Binding-site contacts:
Ligand atom C2 contacts residue ASN53 of chain 3.B at 4.4 Å.
Ligand atom O6 contacts residue GLU104 of chain 3.A at 2.7 Å (salt-bridge).
Ligand atom C1 contacts residue SER32 of chain 3.B at 4.4 Å.
Ligand atom N2 contacts residue GLU245 of chain 3.C at 4.2 Å.
Ligand atom C3 contacts residue SER32 of chain 3.B at 4.0 Å.
Ligand atom C5 contacts residue SER32 of chain 3.B at 3.7 Å.
Ligand atom O5 contacts residue ASN246 of chain 3.C at 2.4 Å (h-bond).
Ligand atom C8 contacts residue GLY30 of chain 3.B at 4.3 Å.
Ligand atom O3 contacts residue ASN53 of chain 3.B at 3.9 Å.
Ligand atom C7 contacts residue SER51 of chain 3.B at 4.1 Å.
Ligand atom O5 contacts residue GLU104 of chain 3.A at 4.4 Å.
Ligand atom C3 contacts residue ASN246 of chain 3.C at 3.8 Å.
Ligand atom N2 contacts residue SER32 of chain 3.B at 4.3 Å.
Ligand atom N2 contacts residue ASN246 of chain 3.C at 2.9 Å (h-bond).
Ligand atom O4 contacts residue ASN53 of chain 3.B at 4.3 Å.
Ligand atom C1 contacts residue ASN246 of chain 3.C at 1.5 Å.
Ligand atom C8 contacts residue ASN246 of chain 3.C at 4.0 Å.
Ligand atom C6 contacts residue GLU104 of chain 3.A at 3.4 Å.
Ligand atom C3 contacts residue ASN53 of chain 3.B at 3.5 Å.
Ligand atom C2 contacts residue ASN246 of chain 3.C at 2.5 Å.
Ligand atom C6 contacts residue SER33 of chain 3.B at 3.6 Å.
Ligand atom O7 contacts residue ASN246 of chain 3.C at 4.4 Å.
Ligand atom C8 contacts residue GLU104 of chain 3.A at 3.8 Å.
Ligand atom C7 contacts residue ASN246 of chain 3.C at 3.6 Å.
Ligand atom C4 contacts residue SER32 of chain 3.B at 4.1 Å.
Ligand atom C6 contacts residue SER32 of chain 3.B at 4.1 Å.
Ligand atom C7 contacts residue GLU104 of chain 3.A at 4.5 Å.
Ligand atom O6 contacts residue SER33 of chain 3.B at 3.2 Å.
Ligand atom C8 contacts residue SER33 of chain 3.B at 4.2 Å.
Ligand atom O5 contacts residue TYR92 of chain 3.B at 4.0 Å.
Ligand atom C5 contacts residue SER33 of chain 3.B at 4.4 Å.
Ligand atom C8 contacts residue SER32 of chain 3.B at 3.3 Å.
Ligand atom C8 contacts residue SER51 of chain 3.B at 2.8 Å.
Ligand atom C1 contacts residue TYR92 of chain 3.B at 3.6 Å (hydrophobic).
Ligand atom O4 contacts residue SER32 of chain 3.B at 4.0 Å.
Ligand atom O6 contacts residue ASN53 of chain 3.B at 4.0 Å.
Ligand atom C5 contacts residue ASN246 of chain 3.C at 3.7 Å.
Ligand atom C4 contacts residue ASN53 of chain 3.B at 4.4 Å.
Ligand atom C4 contacts residue ASN246 of chain 3.C at 4.3 Å.
Ligand atom O7 contacts residue GLU104 of chain 3.A at 4.0 Å.

Sequence of chain 3.A:
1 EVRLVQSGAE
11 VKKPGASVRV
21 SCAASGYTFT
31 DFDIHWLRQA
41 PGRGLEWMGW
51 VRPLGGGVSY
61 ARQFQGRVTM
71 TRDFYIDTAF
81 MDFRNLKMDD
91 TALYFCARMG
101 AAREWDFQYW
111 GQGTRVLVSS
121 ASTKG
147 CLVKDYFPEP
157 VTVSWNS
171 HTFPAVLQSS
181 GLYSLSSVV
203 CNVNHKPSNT

Sequence of chain 3.B:
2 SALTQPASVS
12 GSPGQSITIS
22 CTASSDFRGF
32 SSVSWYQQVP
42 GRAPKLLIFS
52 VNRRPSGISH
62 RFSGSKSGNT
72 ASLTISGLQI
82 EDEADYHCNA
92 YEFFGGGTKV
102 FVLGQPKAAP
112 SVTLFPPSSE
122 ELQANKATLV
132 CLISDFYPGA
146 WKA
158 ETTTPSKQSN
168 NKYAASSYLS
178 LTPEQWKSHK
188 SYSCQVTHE

The small molecule below binds the protein below.
Small molecule (SMILES): CC(=O)N[C@H]1[C@H](O[C@H]2[C@H](O)[C@@H](NC(C)=O)CO[C@@H]2CO)O[C@H](CO)[C@@H](O[C@@H]2O[C@H](CO[C@H]3O[C@H](CO)[C@@H](O)[C@H](O)[C@@H]3O)[C@@H](O)[C@H](O[C@H]3O[C@H](CO)[C@@H](O)[C@H](O)[C@@H]3O)[C@@H]2O)[C@@H]1O

Sequence of chain 3.C:
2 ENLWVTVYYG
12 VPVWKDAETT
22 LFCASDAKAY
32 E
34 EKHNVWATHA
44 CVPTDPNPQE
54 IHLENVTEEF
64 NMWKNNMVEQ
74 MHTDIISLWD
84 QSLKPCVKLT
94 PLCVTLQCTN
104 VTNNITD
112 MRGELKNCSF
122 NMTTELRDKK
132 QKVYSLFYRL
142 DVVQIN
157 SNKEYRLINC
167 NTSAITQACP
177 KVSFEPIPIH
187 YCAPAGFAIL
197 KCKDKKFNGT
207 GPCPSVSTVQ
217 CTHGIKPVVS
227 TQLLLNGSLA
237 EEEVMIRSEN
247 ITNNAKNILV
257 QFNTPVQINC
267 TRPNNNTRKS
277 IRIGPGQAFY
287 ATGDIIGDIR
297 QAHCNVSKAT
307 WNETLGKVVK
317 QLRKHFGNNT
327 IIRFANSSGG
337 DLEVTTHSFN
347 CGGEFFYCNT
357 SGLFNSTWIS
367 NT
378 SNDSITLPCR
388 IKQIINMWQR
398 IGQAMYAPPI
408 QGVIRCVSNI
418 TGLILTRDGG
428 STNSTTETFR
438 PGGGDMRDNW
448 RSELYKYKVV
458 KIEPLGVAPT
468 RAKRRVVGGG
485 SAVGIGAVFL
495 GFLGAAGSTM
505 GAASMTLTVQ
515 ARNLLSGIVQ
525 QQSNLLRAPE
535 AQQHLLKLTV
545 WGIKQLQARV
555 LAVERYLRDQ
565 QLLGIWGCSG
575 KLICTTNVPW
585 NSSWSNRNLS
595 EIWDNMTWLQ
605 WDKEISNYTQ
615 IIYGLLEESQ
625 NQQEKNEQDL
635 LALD